The protein below binds the small molecule below.
Small molecule (SMILES): OC[C@H]1O[C@@H](O)[C@H](O)[C@@H](O)[C@H]1O

Binding-site contacts:
Ligand atom C6 contacts residue GLN399 of chain 1.D at 3.4 Å.
Ligand atom O3 contacts residue TRP235 of chain 1.D at 3.5 Å (h-bond).
Ligand atom C2 contacts residue GLN40 of chain 1.D at 3.8 Å.
Ligand atom C5 contacts residue GLN399 of chain 1.D at 4.0 Å.
Ligand atom C3 contacts residue TYR58 of chain 1.D at 4.3 Å (hydrophobic).
Ligand atom O2 contacts residue ASN35 of chain 1.D at 3.2 Å (h-bond).
Ligand atom C2 contacts residue GLU59 of chain 1.D at 3.2 Å.
Ligand atom O2 contacts residue LYS265 of chain 1.D at 2.7 Å (salt-bridge).
Ligand atom O6 contacts residue ALA230 of chain 1.D at 3.9 Å.
Ligand atom O2 contacts residue GLU59 of chain 1.D at 3.0 Å (salt-bridge).
Ligand atom C5 contacts residue TYR234 of chain 1.D at 3.8 Å (hydrophobic).
Ligand atom C3 contacts residue LYS265 of chain 1.D at 3.5 Å.
Ligand atom C4 contacts residue TYR58 of chain 1.D at 4.3 Å (hydrophobic).
Ligand atom O5 contacts residue GLN399 of chain 1.D at 3.0 Å (h-bond).
Ligand atom O3 contacts residue TYR58 of chain 1.D at 3.3 Å (h-bond).
Ligand atom C4 contacts residue ASN231 of chain 1.D at 3.5 Å.
Ligand atom C2 contacts residue LYS265 of chain 1.D at 3.6 Å.
Ligand atom O3 contacts residue SER62 of chain 1.D at 2.6 Å (h-bond).
Ligand atom O3 contacts residue GLU59 of chain 1.D at 3.1 Å (salt-bridge).
Ligand atom C3 contacts residue SER62 of chain 1.D at 3.5 Å.
Ligand atom O1 contacts residue GLN399 of chain 1.D at 3.7 Å.
Ligand atom O4 contacts residue ASN231 of chain 1.D at 2.8 Å (h-bond).
Ligand atom O6 contacts residue TYR234 of chain 1.D at 4.1 Å.
Ligand atom C4 contacts residue TRP235 of chain 1.D at 3.8 Å (hydrophobic).
Ligand atom C3 contacts residue GLU59 of chain 1.D at 3.8 Å.
Ligand atom O6 contacts residue GLN399 of chain 1.D at 2.7 Å (h-bond).
Ligand atom C3 contacts residue TRP235 of chain 1.D at 3.6 Å (hydrophobic).
Ligand atom C1 contacts residue GLN399 of chain 1.D at 3.9 Å.
Ligand atom C4 contacts residue SER62 of chain 1.D at 3.3 Å.
Ligand atom O1 contacts residue PHE395 of chain 1.D at 3.7 Å.
Ligand atom O1 contacts residue GLN40 of chain 1.D at 3.1 Å (h-bond).
Ligand atom O3 contacts residue LYS265 of chain 1.D at 2.9 Å (salt-bridge).
Ligand atom O2 contacts residue GLN40 of chain 1.D at 2.8 Å (h-bond).
Ligand atom C6 contacts residue ALA230 of chain 1.D at 3.7 Å (hydrophobic).
Ligand atom O4 contacts residue TYR58 of chain 1.D at 3.3 Å (h-bond).
Ligand atom C5 contacts residue ASN231 of chain 1.D at 4.3 Å.
Ligand atom C1 contacts residue GLN40 of chain 1.D at 3.9 Å.
Ligand atom O4 contacts residue SER62 of chain 1.D at 3.0 Å (h-bond).
Ligand atom C6 contacts residue TYR58 of chain 1.D at 4.2 Å (hydrophobic).
Ligand atom C6 contacts residue ASN231 of chain 1.D at 3.9 Å.

Sequence of chain 1.D:
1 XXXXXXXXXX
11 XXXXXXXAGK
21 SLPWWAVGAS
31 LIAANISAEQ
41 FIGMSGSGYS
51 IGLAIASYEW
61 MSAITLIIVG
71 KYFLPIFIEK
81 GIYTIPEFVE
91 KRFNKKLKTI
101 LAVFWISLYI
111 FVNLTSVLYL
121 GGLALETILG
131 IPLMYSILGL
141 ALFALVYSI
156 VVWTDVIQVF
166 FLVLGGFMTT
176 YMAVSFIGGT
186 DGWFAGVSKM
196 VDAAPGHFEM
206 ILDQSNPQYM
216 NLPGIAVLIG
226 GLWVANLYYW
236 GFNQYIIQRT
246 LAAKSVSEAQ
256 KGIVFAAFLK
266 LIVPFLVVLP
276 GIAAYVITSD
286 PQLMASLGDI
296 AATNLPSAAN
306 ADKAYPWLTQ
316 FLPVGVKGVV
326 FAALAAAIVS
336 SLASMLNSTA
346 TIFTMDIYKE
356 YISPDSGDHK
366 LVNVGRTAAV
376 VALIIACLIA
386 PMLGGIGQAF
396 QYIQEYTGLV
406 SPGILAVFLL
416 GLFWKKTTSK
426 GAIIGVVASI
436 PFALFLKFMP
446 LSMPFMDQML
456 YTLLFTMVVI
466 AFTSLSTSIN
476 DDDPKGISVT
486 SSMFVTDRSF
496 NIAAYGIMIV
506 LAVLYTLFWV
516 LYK